Sequence of chain 1.A:
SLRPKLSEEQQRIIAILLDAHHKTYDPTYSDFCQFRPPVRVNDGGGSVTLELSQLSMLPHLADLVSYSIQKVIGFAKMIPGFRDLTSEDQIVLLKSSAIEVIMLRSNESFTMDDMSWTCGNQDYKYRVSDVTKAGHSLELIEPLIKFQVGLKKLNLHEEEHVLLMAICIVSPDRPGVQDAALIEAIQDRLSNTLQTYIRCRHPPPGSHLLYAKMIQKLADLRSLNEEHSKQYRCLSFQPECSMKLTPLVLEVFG

The protein below binds the small molecule below.
Small molecule (SMILES): C=C1/C(=C\C=C2/CCC[C@@]3(C)[C@H]2CC[C@@H]3[C@]2(C)C[C@H](CC(C)(C)O)CO2)C[C@@H](O)C[C@@H]1O

Binding-site contacts:
Ligand atom O3 contacts residue SER111 of chain 1.A at 3.5 Å.
Ligand atom C1 contacts residue ARG110 of chain 1.A at 3.8 Å.
Ligand atom C3 contacts residue TYR30 of chain 1.A at 3.6 Å (hydrophobic).
Ligand atom C1 contacts residue SER73 of chain 1.A at 3.7 Å.
Ligand atom C24 contacts residue VAL70 of chain 1.A at 3.9 Å (hydrophobic).
Ligand atom C4 contacts residue SER114 of chain 1.A at 3.6 Å.
Ligand atom C24 contacts residue HIS233 of chain 1.A at 3.9 Å.
Ligand atom C18 contacts residue VAL70 of chain 1.A at 3.6 Å (hydrophobic).
Ligand atom C23 contacts residue HIS141 of chain 1.A at 3.5 Å.
Ligand atom C25 contacts residue HIS141 of chain 1.A at 3.7 Å.
Ligand atom C19 contacts residue ILE107 of chain 1.A at 3.8 Å (hydrophobic).
Ligand atom C7 contacts residue TRP122 of chain 1.A at 3.9 Å (hydrophobic).
Ligand atom C11 contacts residue TYR131 of chain 1.A at 4.0 Å (hydrophobic).
Ligand atom C4 contacts residue CYS124 of chain 1.A at 3.6 Å (hydrophobic).
Ligand atom C9 contacts residue TRP122 of chain 1.A at 3.5 Å (hydrophobic).
Ligand atom C21 contacts residue LEU145 of chain 1.A at 3.7 Å (hydrophobic).
Ligand atom C10 contacts residue SER73 of chain 1.A at 3.8 Å.
Ligand atom C6 contacts residue SER111 of chain 1.A at 3.5 Å.
Ligand atom O3 contacts residue SER114 of chain 1.A at 2.9 Å (h-bond).
Ligand atom C5 contacts residue SER111 of chain 1.A at 3.8 Å.
Ligand atom C3 contacts residue SER114 of chain 1.A at 3.7 Å.
Ligand atom C11 contacts residue LEU66 of chain 1.A at 3.8 Å (hydrophobic).
Ligand atom C19 contacts residue LEU69 of chain 1.A at 3.8 Å (hydrophobic).
Ligand atom C12 contacts residue VAL136 of chain 1.A at 3.9 Å (hydrophobic).
Ligand atom O25 contacts residue HIS141 of chain 1.A at 2.8 Å (h-bond).
Ligand atom C2 contacts residue TYR30 of chain 1.A at 3.8 Å (hydrophobic).
Ligand atom O3 contacts residue TYR30 of chain 1.A at 2.8 Å (h-bond).
Ligand atom C26 contacts residue HIS141 of chain 1.A at 3.6 Å.
Ligand atom C19 contacts residue SER73 of chain 1.A at 3.2 Å.
Ligand atom C8 contacts residue TRP122 of chain 1.A at 3.9 Å (hydrophobic).
Ligand atom C25 contacts residue HIS233 of chain 1.A at 3.9 Å.
Ligand atom C7 contacts residue SER111 of chain 1.A at 3.3 Å.
Ligand atom O1 contacts residue SER73 of chain 1.A at 2.7 Å (h-bond).
Ligand atom O21 contacts residue VAL136 of chain 1.A at 3.6 Å.
Ligand atom C6 contacts residue TRP122 of chain 1.A at 3.8 Å (hydrophobic).
Ligand atom O1 contacts residue ARG110 of chain 1.A at 2.9 Å (salt-bridge).
Ligand atom C28 contacts residue HIS141 of chain 1.A at 3.9 Å.
Ligand atom C26 contacts residue LEU63 of chain 1.A at 3.4 Å (hydrophobic).
Ligand atom O25 contacts residue HIS233 of chain 1.A at 2.8 Å (h-bond).
Ligand atom C3 contacts residue TYR34 of chain 1.A at 3.8 Å (hydrophobic).